Sequence of chain 1.C:
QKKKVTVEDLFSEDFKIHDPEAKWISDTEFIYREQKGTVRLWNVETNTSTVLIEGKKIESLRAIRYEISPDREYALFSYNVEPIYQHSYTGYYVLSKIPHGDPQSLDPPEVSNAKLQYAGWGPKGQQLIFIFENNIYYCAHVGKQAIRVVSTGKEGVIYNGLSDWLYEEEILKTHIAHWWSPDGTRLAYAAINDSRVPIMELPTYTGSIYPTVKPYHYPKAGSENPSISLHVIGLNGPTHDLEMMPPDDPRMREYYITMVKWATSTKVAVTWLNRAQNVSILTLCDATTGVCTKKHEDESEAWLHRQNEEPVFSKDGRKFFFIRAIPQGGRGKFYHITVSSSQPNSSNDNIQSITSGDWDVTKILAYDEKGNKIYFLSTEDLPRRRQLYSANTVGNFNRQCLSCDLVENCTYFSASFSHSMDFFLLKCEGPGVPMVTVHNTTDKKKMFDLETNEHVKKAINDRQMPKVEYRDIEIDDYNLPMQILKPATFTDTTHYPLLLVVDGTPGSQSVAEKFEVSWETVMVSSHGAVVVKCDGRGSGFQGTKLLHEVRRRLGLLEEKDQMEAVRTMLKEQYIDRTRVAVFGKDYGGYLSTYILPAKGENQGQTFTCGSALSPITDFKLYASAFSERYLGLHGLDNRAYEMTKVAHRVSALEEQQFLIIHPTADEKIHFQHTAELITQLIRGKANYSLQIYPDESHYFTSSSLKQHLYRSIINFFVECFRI

Binding-site contacts:
Ligand atom C5 contacts residue MET447 of chain 1.C at 3.9 Å (hydrophobic).
Ligand atom C7 contacts residue ASN47 of chain 1.C at 3.7 Å.
Ligand atom C7 contacts residue ASP449 of chain 1.C at 4.3 Å.
Ligand atom C7 contacts residue TRP42 of chain 1.C at 4.0 Å (hydrophobic).
Ligand atom C1 contacts residue TRP42 of chain 1.C at 3.2 Å (hydrophobic).
Ligand atom C1 contacts residue PHE448 of chain 1.C at 4.2 Å (hydrophobic).
Ligand atom C8 contacts residue ASN47 of chain 1.C at 3.5 Å.
Ligand atom C8 contacts residue TRP42 of chain 1.C at 3.5 Å (hydrophobic).
Ligand atom O6 contacts residue MET447 of chain 1.C at 3.8 Å.
Ligand atom C2 contacts residue TRP42 of chain 1.C at 3.6 Å (hydrophobic).
Ligand atom C2 contacts residue ASN47 of chain 1.C at 2.5 Å.
Ligand atom O7 contacts residue PHE448 of chain 1.C at 3.8 Å.
Ligand atom O5 contacts residue PHE448 of chain 1.C at 4.3 Å.
Ligand atom N2 contacts residue ASN47 of chain 1.C at 2.5 Å (h-bond).
Ligand atom C6 contacts residue ASN47 of chain 1.C at 4.5 Å.
Ligand atom C4 contacts residue ASN47 of chain 1.C at 4.0 Å.
Ligand atom O5 contacts residue MET447 of chain 1.C at 3.6 Å.
Ligand atom O7 contacts residue ASP449 of chain 1.C at 3.1 Å (salt-bridge).
Ligand atom C6 contacts residue MET447 of chain 1.C at 3.3 Å (hydrophobic).
Ligand atom C1 contacts residue ASN47 of chain 1.C at 1.4 Å.
Ligand atom C4 contacts residue MET447 of chain 1.C at 4.2 Å (hydrophobic).
Ligand atom O5 contacts residue ASN47 of chain 1.C at 2.4 Å (h-bond).
Ligand atom O5 contacts residue TRP42 of chain 1.C at 4.1 Å.
Ligand atom N2 contacts residue TRP42 of chain 1.C at 4.1 Å.
Ligand atom C4 contacts residue PHE448 of chain 1.C at 4.0 Å (hydrophobic).
Ligand atom C5 contacts residue ASN47 of chain 1.C at 3.3 Å.
Ligand atom C3 contacts residue ASN47 of chain 1.C at 3.6 Å.

A protein and the small-molecule ligand that binds it are described below.
Small molecule (SMILES): CC(=O)N[C@H]1[C@@H](O[C@H]2[C@H](O)[C@@H](NC(C)=O)CO[C@@H]2CO)O[C@H](CO)[C@@H](O[C@H]2O[C@H](CO)[C@@H](O)[C@H](O)[C@@H]2O)[C@@H]1O